A small-molecule ligand and the protein it binds are described below.
Small molecule (SMILES): CC(C)c1cccc(C(C)C)c1O

Sequence of chain 1.C:
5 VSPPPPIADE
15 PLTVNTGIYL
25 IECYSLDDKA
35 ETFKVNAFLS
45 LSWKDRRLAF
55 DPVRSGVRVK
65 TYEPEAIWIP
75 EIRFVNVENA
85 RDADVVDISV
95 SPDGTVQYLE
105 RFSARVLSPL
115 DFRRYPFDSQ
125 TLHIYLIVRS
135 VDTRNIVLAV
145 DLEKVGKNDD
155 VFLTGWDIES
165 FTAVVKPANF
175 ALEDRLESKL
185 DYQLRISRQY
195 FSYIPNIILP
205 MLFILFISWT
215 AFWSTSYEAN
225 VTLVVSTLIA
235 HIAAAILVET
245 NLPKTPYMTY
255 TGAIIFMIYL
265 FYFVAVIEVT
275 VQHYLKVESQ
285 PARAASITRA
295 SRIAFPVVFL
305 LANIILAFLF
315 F

Sequence of chain 1.B:
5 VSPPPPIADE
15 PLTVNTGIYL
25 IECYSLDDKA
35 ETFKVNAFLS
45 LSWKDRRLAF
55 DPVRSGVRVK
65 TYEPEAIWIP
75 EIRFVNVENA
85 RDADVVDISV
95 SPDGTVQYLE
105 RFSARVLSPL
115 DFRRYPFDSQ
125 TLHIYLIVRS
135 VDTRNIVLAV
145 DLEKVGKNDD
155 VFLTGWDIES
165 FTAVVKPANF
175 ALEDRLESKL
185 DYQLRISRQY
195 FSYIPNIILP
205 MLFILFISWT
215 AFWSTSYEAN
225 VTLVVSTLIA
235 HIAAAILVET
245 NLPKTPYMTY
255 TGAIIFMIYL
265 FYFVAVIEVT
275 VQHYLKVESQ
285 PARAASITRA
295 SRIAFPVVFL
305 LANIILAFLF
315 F

Binding-site contacts:
Ligand atom C5 contacts residue ASN200 of chain 1.B at 4.2 Å.
Ligand atom C7 contacts residue LEU241 of chain 1.B at 3.1 Å (hydrophobic).
Ligand atom C4 contacts residue TYR263 of chain 1.C at 3.4 Å (hydrophobic).
Ligand atom C8 contacts residue ILE201 of chain 1.B at 3.4 Å (hydrophobic).
Ligand atom C12 contacts residue ALA238 of chain 1.B at 2.5 Å (hydrophobic).
Ligand atom C7 contacts residue ASN200 of chain 1.B at 4.0 Å.
Ligand atom C1 contacts residue ILE201 of chain 1.B at 4.0 Å (hydrophobic).
Ligand atom C6 contacts residue ASN200 of chain 1.B at 4.0 Å.
Ligand atom C4 contacts residue ASN200 of chain 1.B at 4.1 Å.
Ligand atom C12 contacts residue MET205 of chain 1.B at 3.3 Å (hydrophobic).
Ligand atom C11 contacts residue ALA238 of chain 1.B at 3.5 Å (hydrophobic).
Ligand atom C1 contacts residue ASN200 of chain 1.B at 3.8 Å.
Ligand atom C10 contacts residue ILE201 of chain 1.B at 4.1 Å (hydrophobic).
Ligand atom C10 contacts residue ALA238 of chain 1.B at 3.6 Å (hydrophobic).
Ligand atom C12 contacts residue ILE201 of chain 1.B at 4.0 Å (hydrophobic).
Ligand atom O1 contacts residue ILE201 of chain 1.B at 2.9 Å.
Ligand atom O1 contacts residue ALA238 of chain 1.B at 4.3 Å.
Ligand atom C9 contacts residue LEU241 of chain 1.B at 3.6 Å (hydrophobic).
Ligand atom C8 contacts residue LEU241 of chain 1.B at 2.3 Å (hydrophobic).
Ligand atom O1 contacts residue ASN200 of chain 1.B at 4.3 Å.
Ligand atom C11 contacts residue ALA234 of chain 1.B at 4.0 Å (hydrophobic).
Ligand atom C5 contacts residue TYR263 of chain 1.C at 3.3 Å (hydrophobic).
Ligand atom C10 contacts residue PRO204 of chain 1.B at 4.3 Å (hydrophobic).
Ligand atom C2 contacts residue ASN200 of chain 1.B at 3.6 Å.
Ligand atom C4 contacts residue ALA239 of chain 1.C at 4.3 Å (hydrophobic).
Ligand atom C5 contacts residue ILE236 of chain 1.C at 4.2 Å (hydrophobic).
Ligand atom C1 contacts residue LEU241 of chain 1.B at 3.7 Å (hydrophobic).
Ligand atom C2 contacts residue LEU241 of chain 1.B at 3.2 Å (hydrophobic).
Ligand atom O1 contacts residue VAL242 of chain 1.B at 4.4 Å.
Ligand atom C3 contacts residue LEU241 of chain 1.B at 3.9 Å (hydrophobic).
Ligand atom C9 contacts residue GLU243 of chain 1.C at 4.4 Å.
Ligand atom C9 contacts residue ILE201 of chain 1.B at 4.2 Å (hydrophobic).
Ligand atom C3 contacts residue ASN200 of chain 1.B at 3.8 Å.
Ligand atom O1 contacts residue LEU241 of chain 1.B at 3.8 Å.
Ligand atom C3 contacts residue ILE240 of chain 1.C at 3.7 Å (hydrophobic).
Ligand atom C2 contacts residue ILE201 of chain 1.B at 4.0 Å (hydrophobic).
Ligand atom C7 contacts residue ILE201 of chain 1.B at 3.2 Å (hydrophobic).
Ligand atom C4 contacts residue ILE240 of chain 1.C at 3.8 Å (hydrophobic).
Ligand atom C10 contacts residue MET205 of chain 1.B at 4.2 Å (hydrophobic).
Ligand atom C5 contacts residue PRO204 of chain 1.B at 4.3 Å (hydrophobic).